Binding-site contacts:
Ligand atom CAE contacts residue GLU24 of chain 1.A at 4.2 Å.
Ligand atom CAC contacts residue GLU24 of chain 1.A at 3.9 Å.
Ligand atom CAE contacts residue LYS26 of chain 1.A at 3.7 Å.
Ligand atom NAG contacts residue ASP28 of chain 1.A at 2.7 Å (salt-bridge).
Ligand atom NAG contacts residue ASN4 of chain 1.A at 4.5 Å.
Ligand atom CAC contacts residue LYS26 of chain 1.A at 4.0 Å.
Ligand atom NAH contacts residue LYS26 of chain 1.A at 4.0 Å.
Ligand atom CAD contacts residue ASP28 of chain 1.A at 3.3 Å.
Ligand atom CAC contacts residue ASP28 of chain 1.A at 3.4 Å.
Ligand atom CAC contacts residue ASN4 of chain 1.A at 3.7 Å.
Ligand atom CAD contacts residue VAL29 of chain 1.A at 3.8 Å (hydrophobic).
Ligand atom CAB contacts residue LEU91 of chain 1.A at 4.0 Å (hydrophobic).
Ligand atom OAA contacts residue LYS26 of chain 1.A at 2.5 Å (salt-bridge).
Ligand atom CAB contacts residue LYS26 of chain 1.A at 3.4 Å.

A small-molecule ligand and the protein it binds are described below.
Small molecule (SMILES): O=CN1CCNCC1

Sequence of chain 1.A:
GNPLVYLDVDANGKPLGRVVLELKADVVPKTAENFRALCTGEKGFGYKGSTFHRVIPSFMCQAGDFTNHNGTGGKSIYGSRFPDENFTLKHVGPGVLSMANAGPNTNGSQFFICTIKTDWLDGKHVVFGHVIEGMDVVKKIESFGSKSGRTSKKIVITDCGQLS